Sequence of chain 1.A:
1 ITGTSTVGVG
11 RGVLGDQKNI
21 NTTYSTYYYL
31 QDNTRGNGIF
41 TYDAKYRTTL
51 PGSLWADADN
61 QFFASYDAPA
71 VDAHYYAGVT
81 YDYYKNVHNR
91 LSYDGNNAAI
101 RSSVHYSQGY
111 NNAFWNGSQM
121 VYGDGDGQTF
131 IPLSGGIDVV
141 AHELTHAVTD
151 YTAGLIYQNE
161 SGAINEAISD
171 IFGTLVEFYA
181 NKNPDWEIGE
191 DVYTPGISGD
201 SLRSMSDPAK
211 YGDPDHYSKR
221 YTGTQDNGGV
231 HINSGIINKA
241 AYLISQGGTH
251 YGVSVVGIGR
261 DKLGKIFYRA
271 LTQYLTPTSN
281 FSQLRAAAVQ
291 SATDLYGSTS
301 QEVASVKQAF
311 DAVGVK

Binding-site contacts:
Ligand atom C4 contacts residue ALA209 of chain 1.A at 3.3 Å (hydrophobic).
Ligand atom O4 contacts residue ALA209 of chain 1.A at 3.2 Å (h-bond).
Ligand atom C3 contacts residue GLY212 of chain 1.A at 4.5 Å.
Ligand atom C4 contacts residue GLY212 of chain 1.A at 4.3 Å.
Ligand atom C3 contacts residue ALA209 of chain 1.A at 4.4 Å (hydrophobic).
Ligand atom O4 contacts residue GLY212 of chain 1.A at 4.4 Å.
Ligand atom O3 contacts residue TYR211 of chain 1.A at 4.2 Å.
Ligand atom C5 contacts residue ALA209 of chain 1.A at 4.2 Å (hydrophobic).
Ligand atom O3 contacts residue ALA209 of chain 1.A at 4.3 Å.
Ligand atom C4 contacts residue LYS210 of chain 1.A at 4.3 Å.
Ligand atom O3 contacts residue GLY212 of chain 1.A at 3.3 Å.

A small-molecule ligand and the protein it binds are described below.
Small molecule (SMILES): O[C@@H]1[C@@H](O)[C@H](O)OC[C@H]1O